Binding-site contacts:
Ligand atom CG2 contacts residue GLN3 of chain 4.E at 3.3 Å.
Ligand atom CG1 contacts residue GLN3 of chain 4.E at 3.1 Å.
Ligand atom O contacts residue GLN3 of chain 4.E at 3.4 Å (h-bond).
Ligand atom N contacts residue ALA2 of chain 4.E at 4.3 Å.
Ligand atom N contacts residue VAL4 of chain 4.E at 4.1 Å.
Ligand atom CB contacts residue VAL4 of chain 4.E at 3.9 Å (hydrophobic).
Ligand atom OE1 contacts residue SER5 of chain 4.E at 4.2 Å.
Ligand atom N contacts residue GLN3 of chain 4.E at 4.3 Å.
Ligand atom CA contacts residue ALA2 of chain 4.E at 3.9 Å (hydrophobic).
Ligand atom CA contacts residue ALA2 of chain 4.E at 3.0 Å (hydrophobic).
Ligand atom CB contacts residue VAL4 of chain 4.E at 4.3 Å (hydrophobic).
Ligand atom C contacts residue ALA2 of chain 4.E at 4.3 Å (hydrophobic).
Ligand atom OE2 contacts residue VAL4 of chain 4.E at 4.1 Å.
Ligand atom CA contacts residue VAL4 of chain 4.E at 3.0 Å (hydrophobic).
Ligand atom CG2 contacts residue VAL4 of chain 4.E at 3.8 Å (hydrophobic).
Ligand atom N contacts residue ALA2 of chain 4.E at 2.8 Å (h-bond).
Ligand atom O contacts residue VAL4 of chain 4.E at 3.0 Å (h-bond).
Ligand atom CD contacts residue VAL4 of chain 4.E at 3.8 Å (hydrophobic).
Ligand atom CD1 contacts residue VAL4 of chain 4.E at 3.9 Å (hydrophobic).
Ligand atom O contacts residue ALA2 of chain 4.E at 4.0 Å.
Ligand atom CA contacts residue VAL4 of chain 4.E at 4.0 Å (hydrophobic).
Ligand atom CB contacts residue GLN3 of chain 4.E at 3.8 Å.
Ligand atom CB contacts residue GLN3 of chain 4.E at 4.1 Å.
Ligand atom CG contacts residue VAL4 of chain 4.E at 4.2 Å (hydrophobic).
Ligand atom OE1 contacts residue VAL4 of chain 4.E at 3.6 Å (h-bond).
Ligand atom N contacts residue GLY1 of chain 4.E at 4.3 Å.
Ligand atom CB contacts residue ALA2 of chain 4.E at 3.5 Å (hydrophobic).
Ligand atom CG2 contacts residue SER5 of chain 4.E at 3.1 Å.
Ligand atom O contacts residue SER6 of chain 4.E at 4.1 Å.
Ligand atom O contacts residue SER5 of chain 4.E at 3.8 Å.
Ligand atom OG contacts residue GLN3 of chain 4.E at 3.0 Å (h-bond).
Ligand atom C contacts residue VAL4 of chain 4.E at 3.4 Å (hydrophobic).
Ligand atom OG contacts residue ALA2 of chain 4.E at 3.9 Å.
Ligand atom C contacts residue GLN3 of chain 4.E at 4.3 Å.
Ligand atom CG2 contacts residue ALA2 of chain 4.E at 3.9 Å (hydrophobic).
Ligand atom O contacts residue VAL4 of chain 4.E at 4.0 Å.
Ligand atom C contacts residue ALA2 of chain 4.E at 3.3 Å (hydrophobic).
Ligand atom N contacts residue VAL4 of chain 4.E at 2.8 Å (h-bond).
Ligand atom OE2 contacts residue ASN25 of chain 4.E at 3.4 Å (h-bond).
Ligand atom C contacts residue VAL4 of chain 4.E at 3.8 Å (hydrophobic).

Sequence of chain 4.E:
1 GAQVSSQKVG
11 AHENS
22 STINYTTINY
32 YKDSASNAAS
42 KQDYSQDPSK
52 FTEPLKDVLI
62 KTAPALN

The small molecule below binds the protein below.
Small molecule (SMILES): CC[C@H](C)[C@H](N)C(=O)N[C@@H](CO)C(=O)N[C@@H](CCC(=O)O)C(=O)N[C@H](C=O)C(C)C